Sequence of chain 1.A:
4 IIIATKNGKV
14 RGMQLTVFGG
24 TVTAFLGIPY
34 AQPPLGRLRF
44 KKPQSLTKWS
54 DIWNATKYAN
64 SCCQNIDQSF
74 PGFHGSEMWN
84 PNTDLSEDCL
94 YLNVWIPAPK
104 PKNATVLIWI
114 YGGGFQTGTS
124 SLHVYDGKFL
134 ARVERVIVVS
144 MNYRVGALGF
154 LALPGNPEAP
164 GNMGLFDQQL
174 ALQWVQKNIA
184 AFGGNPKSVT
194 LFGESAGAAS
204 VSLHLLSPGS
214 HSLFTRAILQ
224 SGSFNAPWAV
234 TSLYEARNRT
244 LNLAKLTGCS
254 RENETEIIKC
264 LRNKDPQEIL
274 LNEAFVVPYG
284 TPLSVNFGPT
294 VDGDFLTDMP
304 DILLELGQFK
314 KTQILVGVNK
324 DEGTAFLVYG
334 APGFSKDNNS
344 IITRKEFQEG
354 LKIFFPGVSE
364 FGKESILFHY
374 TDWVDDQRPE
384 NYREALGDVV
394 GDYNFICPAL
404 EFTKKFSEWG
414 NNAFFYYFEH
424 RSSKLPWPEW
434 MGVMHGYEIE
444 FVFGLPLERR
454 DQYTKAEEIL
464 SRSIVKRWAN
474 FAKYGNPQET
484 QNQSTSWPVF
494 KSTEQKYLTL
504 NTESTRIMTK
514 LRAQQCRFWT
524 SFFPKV

Binding-site contacts:
Ligand atom C8 contacts residue ARG465 of chain 1.A at 3.9 Å.
Ligand atom O5 contacts residue ASN485 of chain 1.A at 2.3 Å (h-bond).
Ligand atom O3 contacts residue ARG465 of chain 1.A at 3.9 Å.
Ligand atom N2 contacts residue ASN485 of chain 1.A at 3.0 Å (h-bond).
Ligand atom C4 contacts residue ASN485 of chain 1.A at 4.2 Å.
Ligand atom N2 contacts residue ARG465 of chain 1.A at 4.4 Å.
Ligand atom O7 contacts residue ASN485 of chain 1.A at 3.4 Å (h-bond).
Ligand atom O7 contacts residue ARG465 of chain 1.A at 3.7 Å.
Ligand atom C8 contacts residue LYS469 of chain 1.A at 3.9 Å.
Ligand atom C7 contacts residue ASN485 of chain 1.A at 3.5 Å.
Ligand atom O7 contacts residue GLU482 of chain 1.A at 4.5 Å.
Ligand atom C7 contacts residue ARG465 of chain 1.A at 3.9 Å.
Ligand atom C7 contacts residue GLU482 of chain 1.A at 4.3 Å.
Ligand atom C2 contacts residue ASN485 of chain 1.A at 2.5 Å.
Ligand atom C5 contacts residue ASN485 of chain 1.A at 3.6 Å.
Ligand atom C1 contacts residue ASN485 of chain 1.A at 1.4 Å.
Ligand atom C3 contacts residue ASN485 of chain 1.A at 3.8 Å.
Ligand atom C8 contacts residue GLU482 of chain 1.A at 3.9 Å.

The small molecule below binds the protein below.
Small molecule (SMILES): CC(=O)N[C@@H]1[C@@H](O)[C@H](O)[C@@H](CO)O[C@H]1O